Sequence of chain 1.D:
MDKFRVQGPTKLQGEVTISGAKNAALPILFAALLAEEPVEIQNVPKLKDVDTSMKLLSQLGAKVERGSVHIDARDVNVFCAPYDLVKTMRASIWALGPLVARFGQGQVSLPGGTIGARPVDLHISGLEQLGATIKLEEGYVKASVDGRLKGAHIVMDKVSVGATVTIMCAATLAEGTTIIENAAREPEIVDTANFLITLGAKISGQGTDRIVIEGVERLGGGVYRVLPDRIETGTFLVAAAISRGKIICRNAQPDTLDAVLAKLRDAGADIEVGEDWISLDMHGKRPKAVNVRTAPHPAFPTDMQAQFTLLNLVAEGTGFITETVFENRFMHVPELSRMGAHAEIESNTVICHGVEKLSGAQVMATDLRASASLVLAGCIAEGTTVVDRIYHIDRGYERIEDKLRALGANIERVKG

Binding-site contacts:
Ligand atom N3U contacts residue ASP123 of chain 1.D at 2.9 Å (salt-bridge).
Ligand atom O4U contacts residue ASP123 of chain 1.D at 3.4 Å (salt-bridge).
Ligand atom O4 contacts residue ASP305 of chain 1.D at 3.0 Å (salt-bridge).
Ligand atom O2D contacts residue ALA119 of chain 1.D at 2.7 Å (h-bond).
Ligand atom O7 contacts residue ASN23 of chain 1.D at 3.0 Å.
Ligand atom O1E contacts residue ASN23 of chain 1.D at 3.1 Å (h-bond).
Ligand atom O1A contacts residue VAL163 of chain 1.D at 3.4 Å (h-bond).
Ligand atom C4U contacts residue ASP123 of chain 1.D at 3.7 Å.
Ligand atom O2U contacts residue LYS160 of chain 1.D at 3.6 Å.
Ligand atom C8 contacts residue ASN23 of chain 1.D at 3.4 Å.
Ligand atom O3 contacts residue ASP305 of chain 1.D at 3.5 Å (salt-bridge).
Ligand atom C2U contacts residue PRO121 of chain 1.D at 3.6 Å (hydrophobic).
Ligand atom O1A contacts residue SER162 of chain 1.D at 2.8 Å (h-bond).
Ligand atom O1E contacts residue LYS22 of chain 1.D at 2.6 Å (salt-bridge).
Ligand atom O4 contacts residue PHE328 of chain 1.D at 3.3 Å.
Ligand atom C5U contacts residue SER162 of chain 1.D at 3.5 Å.
Ligand atom O2A contacts residue VAL163 of chain 1.D at 3.0 Å (h-bond).
Ligand atom O1B contacts residue GLY164 of chain 1.D at 3.1 Å (h-bond).
Ligand atom O2U contacts residue PRO121 of chain 1.D at 3.5 Å.
Ligand atom C4 contacts residue ASP305 of chain 1.D at 3.5 Å.
Ligand atom O3D contacts residue VAL327 of chain 1.D at 2.9 Å (h-bond).
Ligand atom O4U contacts residue VAL122 of chain 1.D at 3.3 Å.
Ligand atom C3E contacts residue ARG331 of chain 1.D at 3.6 Å.
Ligand atom O2D contacts residue ARG120 of chain 1.D at 3.6 Å.
Ligand atom C4U contacts residue PRO121 of chain 1.D at 3.1 Å (hydrophobic).
Ligand atom C8 contacts residue TRP95 of chain 1.D at 3.7 Å (hydrophobic).
Ligand atom N2 contacts residue ASN23 of chain 1.D at 3.7 Å.
Ligand atom C3D contacts residue PHE328 of chain 1.D at 3.6 Å (hydrophobic).
Ligand atom O4U contacts residue LEU124 of chain 1.D at 2.9 Å (h-bond).
Ligand atom O1 contacts residue ARG120 of chain 1.D at 3.6 Å (salt-bridge).
Ligand atom N3U contacts residue PRO121 of chain 1.D at 3.2 Å (h-bond).
Ligand atom O2B contacts residue ARG120 of chain 1.D at 2.9 Å (salt-bridge).
Ligand atom C7 contacts residue ASN23 of chain 1.D at 3.4 Å.
Ligand atom C1E contacts residue LYS22 of chain 1.D at 3.5 Å.
Ligand atom O3 contacts residue ASN23 of chain 1.D at 3.5 Å (h-bond).
Ligand atom C5U contacts residue PRO121 of chain 1.D at 3.4 Å (hydrophobic).
Ligand atom PA contacts residue VAL163 of chain 1.D at 3.6 Å.
Ligand atom O2E contacts residue LEU370 of chain 1.D at 3.4 Å.
Ligand atom O4U contacts residue PRO121 of chain 1.D at 3.4 Å (h-bond).
Ligand atom O1A contacts residue GLY164 of chain 1.D at 3.4 Å (h-bond).

This protein binds this small molecule.
Small molecule (SMILES): CC(=O)N[C@H]1[C@@H](O[P](=O)(O)O[P](=O)(O)OC[C@H]2O[C@@H](n3ccc(=O)[nH]c3=O)[C@H](O)[C@@H]2O)O[C@H](CO)[C@@H](O)[C@@H]1O[C@H](C)C(=O)O